Sequence of chain 1.C:
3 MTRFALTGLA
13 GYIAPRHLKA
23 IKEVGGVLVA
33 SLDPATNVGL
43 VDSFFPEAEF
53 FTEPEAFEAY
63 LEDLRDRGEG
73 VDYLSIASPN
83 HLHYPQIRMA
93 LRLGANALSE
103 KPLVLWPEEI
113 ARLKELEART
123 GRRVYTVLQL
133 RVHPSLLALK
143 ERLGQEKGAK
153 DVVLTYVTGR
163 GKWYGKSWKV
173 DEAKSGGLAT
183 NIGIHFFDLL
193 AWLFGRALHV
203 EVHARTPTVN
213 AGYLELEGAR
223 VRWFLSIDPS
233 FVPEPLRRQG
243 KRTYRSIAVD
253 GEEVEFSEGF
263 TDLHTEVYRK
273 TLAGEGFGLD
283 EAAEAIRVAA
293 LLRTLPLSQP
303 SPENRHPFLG

Sequence of chain 1.D:
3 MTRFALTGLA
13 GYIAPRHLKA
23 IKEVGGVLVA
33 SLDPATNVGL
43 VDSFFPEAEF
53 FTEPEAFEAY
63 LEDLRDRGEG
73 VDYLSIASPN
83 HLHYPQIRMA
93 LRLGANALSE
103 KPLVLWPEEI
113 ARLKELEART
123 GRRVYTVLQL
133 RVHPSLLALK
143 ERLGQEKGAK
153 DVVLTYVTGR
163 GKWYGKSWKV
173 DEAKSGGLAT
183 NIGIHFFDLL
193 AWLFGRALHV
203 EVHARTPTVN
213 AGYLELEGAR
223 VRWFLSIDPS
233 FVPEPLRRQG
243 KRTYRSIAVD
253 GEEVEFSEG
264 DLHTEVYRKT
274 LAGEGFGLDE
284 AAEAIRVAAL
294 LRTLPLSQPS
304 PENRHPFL

This small molecule binds to this protein.
Small molecule (SMILES): CC(=O)N[C@H]1[C@@H](O[P](=O)(O)O[P](=O)(O)OC[C@H]2O[C@@H](n3ccc(=O)[nH]c3=O)[C@H](O)[C@@H]2O)O[C@H](C(=O)O)[C@@H](O)[C@@H]1O

Binding-site contacts:
Ligand atom O4' contacts residue NAD1 of chain 1.K at 3.0 Å.
Ligand atom N3 contacts residue TYR14 of chain 1.C at 3.4 Å.
Ligand atom O2A contacts residue ARG247 of chain 1.C at 3.0 Å (salt-bridge).
Ligand atom C8' contacts residue TYR158 of chain 1.C at 3.4 Å (hydrophobic).
Ligand atom O'Q contacts residue LYS171 of chain 1.C at 3.2 Å (salt-bridge).
Ligand atom C3' contacts residue NAD1 of chain 1.K at 3.0 Å.
Ligand atom O2 contacts residue TYR14 of chain 1.C at 3.5 Å.
Ligand atom O'Q contacts residue ASN183 of chain 1.C at 3.2 Å (h-bond).
Ligand atom O2B contacts residue TYR14 of chain 1.C at 2.6 Å (h-bond).
Ligand atom C7' contacts residue HIS187 of chain 1.C at 3.3 Å.
Ligand atom O2 contacts residue LEU42 of chain 1.D at 3.4 Å (h-bond).
Ligand atom O3' contacts residue NAD1 of chain 1.K at 2.9 Å.
Ligand atom C6 contacts residue TYR14 of chain 1.C at 3.5 Å (hydrophobic).
Ligand atom O'P contacts residue TYR166 of chain 1.C at 2.9 Å (h-bond).
Ligand atom O5' contacts residue ARG162 of chain 1.C at 2.8 Å (salt-bridge).
Ligand atom N2' contacts residue HIS187 of chain 1.C at 3.0 Å (h-bond).
Ligand atom C2 contacts residue TYR14 of chain 1.C at 3.3 Å (hydrophobic).
Ligand atom O1A contacts residue ARG162 of chain 1.C at 3.1 Å (salt-bridge).
Ligand atom O2B contacts residue ARG18 of chain 1.C at 3.4 Å (salt-bridge).
Ligand atom O4 contacts residue TRP165 of chain 1.C at 3.4 Å.
Ligand atom O'P contacts residue ARG162 of chain 1.C at 2.8 Å (salt-bridge).
Ligand atom N1 contacts residue TYR14 of chain 1.C at 3.4 Å.
Ligand atom O7' contacts residue HIS187 of chain 1.C at 3.4 Å.
Ligand atom O2 contacts residue GLY41 of chain 1.D at 3.0 Å.
Ligand atom O7' contacts residue ARG247 of chain 1.C at 3.1 Å (salt-bridge).
Ligand atom O3A contacts residue ARG162 of chain 1.C at 3.2 Å (salt-bridge).
Ligand atom C5 contacts residue ARG162 of chain 1.C at 3.4 Å.
Ligand atom O4 contacts residue LYS171 of chain 1.C at 2.5 Å (salt-bridge).
Ligand atom O1B contacts residue ARG247 of chain 1.C at 2.9 Å (salt-bridge).
Ligand atom O3' contacts residue LYS103 of chain 1.C at 2.9 Å (salt-bridge).
Ligand atom O1A contacts residue THR245 of chain 1.C at 2.6 Å (h-bond).
Ligand atom N2' contacts residue NAD1 of chain 1.K at 2.9 Å (h-bond).
Ligand atom C7' contacts residue TYR158 of chain 1.C at 3.4 Å (hydrophobic).
Ligand atom C7' contacts residue ARG247 of chain 1.C at 3.5 Å.
Ligand atom C6' contacts residue TYR166 of chain 1.C at 3.3 Å (hydrophobic).
Ligand atom C1' contacts residue ARG162 of chain 1.C at 3.5 Å.
Ligand atom O3' contacts residue HIS187 of chain 1.C at 2.5 Å (h-bond).
Ligand atom O7' contacts residue TYR158 of chain 1.C at 2.6 Å (h-bond).
Ligand atom O'Q contacts residue TYR166 of chain 1.C at 3.0 Å (h-bond).
Ligand atom O4C contacts residue TYR14 of chain 1.C at 2.9 Å (h-bond).